Binding-site contacts:
Ligand atom C1 contacts residue ARG322 of chain 1.C at 3.7 Å.
Ligand atom O1 contacts residue ARG322 of chain 1.C at 3.6 Å.
Ligand atom O43 contacts residue MET50 of chain 1.C at 4.3 Å.
Ligand atom C4 contacts residue LYS65 of chain 1.C at 3.5 Å.
Ligand atom P1 contacts residue ARG322 of chain 1.C at 3.9 Å.
Ligand atom O5 contacts residue LYS65 of chain 1.C at 4.0 Å.
Ligand atom C2 contacts residue ARG322 of chain 1.C at 3.4 Å.
Ligand atom O11 contacts residue ARG322 of chain 1.C at 4.0 Å.
Ligand atom O43 contacts residue LYS55 of chain 1.C at 3.7 Å.
Ligand atom O52 contacts residue TYR47 of chain 1.C at 3.1 Å (h-bond).
Ligand atom C3B contacts residue ARG61 of chain 1.C at 4.2 Å.
Ligand atom O41 contacts residue LYS65 of chain 1.C at 3.7 Å.
Ligand atom C3 contacts residue LYS65 of chain 1.C at 4.0 Å.
Ligand atom O53 contacts residue LYS55 of chain 1.C at 2.6 Å (salt-bridge).
Ligand atom C3C contacts residue ARG61 of chain 1.C at 3.4 Å.
Ligand atom C2B contacts residue ARG61 of chain 1.C at 3.9 Å.
Ligand atom C5 contacts residue LYS65 of chain 1.C at 4.2 Å.
Ligand atom C1C contacts residue ARG61 of chain 1.C at 4.4 Å.
Ligand atom C3 contacts residue SER319 of chain 1.C at 4.3 Å.
Ligand atom O42 contacts residue LYS65 of chain 1.C at 3.6 Å.
Ligand atom O5 contacts residue LYS55 of chain 1.C at 4.0 Å.
Ligand atom O41 contacts residue SER319 of chain 1.C at 3.8 Å.
Ligand atom P5 contacts residue LYS55 of chain 1.C at 3.4 Å.
Ligand atom O51 contacts residue ARG61 of chain 1.C at 3.8 Å.
Ligand atom O13 contacts residue ARG61 of chain 1.C at 4.1 Å.
Ligand atom O52 contacts residue LYS55 of chain 1.C at 3.2 Å (salt-bridge).
Ligand atom O42 contacts residue LYS55 of chain 1.C at 3.4 Å.
Ligand atom O41 contacts residue TYR355 of chain 1.C at 3.4 Å (h-bond).
Ligand atom C3 contacts residue ARG322 of chain 1.C at 3.8 Å.
Ligand atom P4 contacts residue LYS55 of chain 1.C at 4.1 Å.
Ligand atom O1B contacts residue ARG61 of chain 1.C at 4.0 Å.
Ligand atom C2 contacts residue LYS65 of chain 1.C at 3.7 Å.
Ligand atom O3C contacts residue ARG61 of chain 1.C at 3.9 Å.
Ligand atom P4 contacts residue LYS65 of chain 1.C at 4.3 Å.
Ligand atom O3 contacts residue SER319 of chain 1.C at 2.9 Å (h-bond).
Ligand atom O2 contacts residue LYS65 of chain 1.C at 2.4 Å (salt-bridge).
Ligand atom C1B contacts residue ARG61 of chain 1.C at 3.7 Å.
Ligand atom O3 contacts residue LYS65 of chain 1.C at 4.0 Å.
Ligand atom O3 contacts residue ARG322 of chain 1.C at 4.1 Å.
Ligand atom O12 contacts residue ARG322 of chain 1.C at 3.4 Å (salt-bridge).

Sequence of chain 1.C:
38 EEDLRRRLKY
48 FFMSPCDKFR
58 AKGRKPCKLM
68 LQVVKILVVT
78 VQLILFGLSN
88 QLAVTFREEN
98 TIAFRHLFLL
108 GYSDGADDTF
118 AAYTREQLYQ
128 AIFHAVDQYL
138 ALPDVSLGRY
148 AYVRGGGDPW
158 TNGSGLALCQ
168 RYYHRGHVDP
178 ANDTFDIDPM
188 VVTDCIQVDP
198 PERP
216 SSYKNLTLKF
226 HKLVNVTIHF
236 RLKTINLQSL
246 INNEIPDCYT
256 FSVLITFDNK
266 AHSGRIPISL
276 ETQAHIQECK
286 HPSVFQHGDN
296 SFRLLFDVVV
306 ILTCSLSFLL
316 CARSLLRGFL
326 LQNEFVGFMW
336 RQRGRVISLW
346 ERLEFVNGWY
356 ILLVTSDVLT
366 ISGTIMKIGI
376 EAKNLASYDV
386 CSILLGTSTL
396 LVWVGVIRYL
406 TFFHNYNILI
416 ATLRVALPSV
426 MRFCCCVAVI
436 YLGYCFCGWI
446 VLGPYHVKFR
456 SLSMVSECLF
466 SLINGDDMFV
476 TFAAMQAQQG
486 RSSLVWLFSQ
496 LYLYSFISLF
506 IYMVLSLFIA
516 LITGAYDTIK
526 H

The protein below binds the small molecule below.
Small molecule (SMILES): CCCCCCCC(=O)OC[C@H](COP(=O)(O)O[C@@H]1[C@H](O)[C@H](O)[C@@H](OP(=O)(O)O)[C@H](OP(=O)(O)O)[C@H]1O)OC(=O)CCCCCCC